Sequence of chain 1.Y:
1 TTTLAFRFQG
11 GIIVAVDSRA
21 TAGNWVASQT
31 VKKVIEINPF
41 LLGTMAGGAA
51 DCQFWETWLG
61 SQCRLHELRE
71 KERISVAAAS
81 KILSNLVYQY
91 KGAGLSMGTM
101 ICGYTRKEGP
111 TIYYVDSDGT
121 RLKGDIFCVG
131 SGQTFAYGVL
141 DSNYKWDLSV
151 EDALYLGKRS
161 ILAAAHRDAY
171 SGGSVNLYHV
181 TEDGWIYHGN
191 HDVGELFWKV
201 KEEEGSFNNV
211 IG

Binding-site contacts:
Ligand atom O10 contacts residue THR1 of chain 1.Y at 2.9 Å (h-bond).
Ligand atom C1 contacts residue THR1 of chain 1.Y at 1.3 Å.
Ligand atom C11 contacts residue THR1 of chain 1.Y at 4.2 Å.
Ligand atom C9 contacts residue ARG19 of chain 1.Y at 4.3 Å.
Ligand atom C9 contacts residue THR1 of chain 1.Y at 2.7 Å.
Ligand atom C5 contacts residue LYS33 of chain 1.Y at 4.1 Å.
Ligand atom C6 contacts residue ALA20 of chain 1.Y at 4.4 Å (hydrophobic).
Ligand atom C17 contacts residue THR21 of chain 1.Y at 4.2 Å.
Ligand atom O26 contacts residue THR21 of chain 1.Y at 4.3 Å.
Ligand atom O3 contacts residue THR1 of chain 1.Y at 2.3 Å (h-bond).
Ligand atom O26 contacts residue ALA22 of chain 1.Y at 4.0 Å.
Ligand atom C24 contacts residue THR21 of chain 1.Y at 4.2 Å.
Ligand atom O12 contacts residue THR21 of chain 1.Y at 3.0 Å (h-bond).
Ligand atom O19 contacts residue GLY47 of chain 1.Y at 4.2 Å.
Ligand atom O3 contacts residue ALA46 of chain 1.Y at 3.4 Å.
Ligand atom N13 contacts residue THR21 of chain 1.Y at 4.4 Å.
Ligand atom C5 contacts residue ARG19 of chain 1.Y at 4.1 Å.
Ligand atom C18 contacts residue THR21 of chain 1.Y at 3.8 Å.
Ligand atom O3 contacts residue GLY47 of chain 1.Y at 3.2 Å (h-bond).
Ligand atom O12 contacts residue ALA20 of chain 1.Y at 3.7 Å.
Ligand atom C7 contacts residue GLY47 of chain 1.Y at 4.3 Å.
Ligand atom C7 contacts residue MET45 of chain 1.Y at 3.9 Å (hydrophobic).
Ligand atom C6 contacts residue GLY47 of chain 1.Y at 4.1 Å.
Ligand atom C4 contacts residue THR1 of chain 1.Y at 2.4 Å.
Ligand atom C23 contacts residue THR21 of chain 1.Y at 4.0 Å.
Ligand atom C4 contacts residue GLY47 of chain 1.Y at 4.1 Å.
Ligand atom C11 contacts residue THR21 of chain 1.Y at 4.2 Å.
Ligand atom C5 contacts residue THR1 of chain 1.Y at 3.0 Å.
Ligand atom C42 contacts residue ALA27 of chain 1.Y at 4.1 Å (hydrophobic).
Ligand atom C7 contacts residue THR1 of chain 1.Y at 3.2 Å.
Ligand atom C21 contacts residue THR21 of chain 1.Y at 4.2 Å.
Ligand atom C25 contacts residue ALA22 of chain 1.Y at 4.3 Å (hydrophobic).
Ligand atom N20 contacts residue THR21 of chain 1.Y at 3.2 Å (h-bond).
Ligand atom C15 contacts residue THR21 of chain 1.Y at 4.3 Å.
Ligand atom C1 contacts residue LYS33 of chain 1.Y at 4.0 Å.
Ligand atom O3 contacts residue MET45 of chain 1.Y at 4.3 Å.
Ligand atom C14 contacts residue THR21 of chain 1.Y at 3.4 Å.
Ligand atom C1 contacts residue GLY47 of chain 1.Y at 4.3 Å.
Ligand atom C23 contacts residue ALA22 of chain 1.Y at 3.8 Å (hydrophobic).
Ligand atom C7 contacts residue LYS33 of chain 1.Y at 3.8 Å.

This small molecule binds to this protein.
Small molecule (SMILES): CC[C@H](C)[C@H](NC(=O)[C@@H](NC(=O)[C@H](O)[C@@H](C=O)C(C)C)C(C)C)C(=O)O